A protein and the small-molecule ligand that binds it are described below.
Small molecule (SMILES): CC(=O)N[C@H]1[C@H](O[C@H]2[C@H](O)[C@@H](NC(C)=O)CO[C@@H]2CO)O[C@H](CO)[C@@H](O)[C@@H]1O

Sequence of chain 1.A:
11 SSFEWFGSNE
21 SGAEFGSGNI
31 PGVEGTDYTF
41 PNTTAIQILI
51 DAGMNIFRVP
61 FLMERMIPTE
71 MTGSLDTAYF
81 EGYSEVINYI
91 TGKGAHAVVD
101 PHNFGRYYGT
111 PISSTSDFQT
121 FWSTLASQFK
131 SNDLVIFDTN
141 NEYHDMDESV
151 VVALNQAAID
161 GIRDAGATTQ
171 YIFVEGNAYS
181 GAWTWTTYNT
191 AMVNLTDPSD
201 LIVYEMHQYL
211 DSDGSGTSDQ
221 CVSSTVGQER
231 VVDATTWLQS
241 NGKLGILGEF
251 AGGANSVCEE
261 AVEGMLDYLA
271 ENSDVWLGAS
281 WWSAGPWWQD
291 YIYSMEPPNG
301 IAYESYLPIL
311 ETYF

Binding-site contacts:
Ligand atom O6 contacts residue PRO297 of chain 1.A at 4.0 Å.
Ligand atom O7 contacts residue THR44 of chain 1.A at 4.5 Å.
Ligand atom C1 contacts residue ALA45 of chain 1.A at 4.3 Å (hydrophobic).
Ligand atom C1 contacts residue THR44 of chain 1.A at 4.0 Å.
Ligand atom O6 contacts residue PRO298 of chain 1.A at 4.2 Å.
Ligand atom C2 contacts residue ASN42 of chain 1.A at 2.5 Å.
Ligand atom O5 contacts residue THR44 of chain 1.A at 3.8 Å.
Ligand atom C8 contacts residue PRO286 of chain 1.A at 4.3 Å (hydrophobic).
Ligand atom C8 contacts residue ASN42 of chain 1.A at 3.6 Å.
Ligand atom C1 contacts residue ASN42 of chain 1.A at 1.4 Å.
Ligand atom O7 contacts residue ASN42 of chain 1.A at 4.4 Å.
Ligand atom O5 contacts residue ASN42 of chain 1.A at 2.4 Å (h-bond).
Ligand atom O6 contacts residue ILE48 of chain 1.A at 3.6 Å.
Ligand atom C3 contacts residue ASN42 of chain 1.A at 3.8 Å.
Ligand atom C5 contacts residue ASN42 of chain 1.A at 3.6 Å.
Ligand atom O5 contacts residue ALA45 of chain 1.A at 3.8 Å.
Ligand atom C7 contacts residue ASN42 of chain 1.A at 3.5 Å.
Ligand atom C6 contacts residue ILE48 of chain 1.A at 3.7 Å (hydrophobic).
Ligand atom N2 contacts residue ASN42 of chain 1.A at 2.9 Å (h-bond).
Ligand atom C5 contacts residue THR44 of chain 1.A at 3.5 Å.
Ligand atom C6 contacts residue THR44 of chain 1.A at 3.6 Å.
Ligand atom C4 contacts residue ASN42 of chain 1.A at 4.3 Å.